Sequence of chain 1.A:
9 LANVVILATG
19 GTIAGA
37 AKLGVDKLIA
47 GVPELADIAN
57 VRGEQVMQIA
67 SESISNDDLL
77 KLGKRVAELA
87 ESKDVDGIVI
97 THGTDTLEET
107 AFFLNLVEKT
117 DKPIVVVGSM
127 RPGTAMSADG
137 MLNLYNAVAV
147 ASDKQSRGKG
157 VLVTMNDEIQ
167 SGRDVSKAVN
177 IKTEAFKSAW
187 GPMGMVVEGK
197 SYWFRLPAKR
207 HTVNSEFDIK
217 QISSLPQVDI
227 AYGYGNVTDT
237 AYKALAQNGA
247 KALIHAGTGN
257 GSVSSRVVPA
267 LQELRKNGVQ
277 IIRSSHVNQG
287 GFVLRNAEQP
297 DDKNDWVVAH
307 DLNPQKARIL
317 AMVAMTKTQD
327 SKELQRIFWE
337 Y

A protein and the small-molecule ligand that binds it are described below.
Small molecule (SMILES): N[C@@H](CC(=O)O)C(=O)O

Sequence of chain 1.B:
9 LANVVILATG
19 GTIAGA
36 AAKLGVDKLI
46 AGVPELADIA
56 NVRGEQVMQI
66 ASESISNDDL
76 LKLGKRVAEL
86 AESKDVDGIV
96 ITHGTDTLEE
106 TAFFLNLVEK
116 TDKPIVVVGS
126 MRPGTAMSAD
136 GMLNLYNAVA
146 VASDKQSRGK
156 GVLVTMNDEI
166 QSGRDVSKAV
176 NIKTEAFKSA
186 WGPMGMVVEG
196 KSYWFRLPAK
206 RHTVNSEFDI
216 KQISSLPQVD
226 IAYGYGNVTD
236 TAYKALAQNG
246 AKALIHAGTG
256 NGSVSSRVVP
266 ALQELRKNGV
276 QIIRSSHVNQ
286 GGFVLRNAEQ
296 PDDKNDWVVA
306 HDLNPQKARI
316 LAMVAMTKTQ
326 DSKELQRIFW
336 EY

Binding-site contacts:
Ligand atom C contacts residue ASP101 of chain 1.B at 3.9 Å.
Ligand atom CG contacts residue THR100 of chain 1.B at 3.0 Å.
Ligand atom OXT contacts residue ALA66 of chain 1.B at 3.4 Å.
Ligand atom OD1 contacts residue LYS173 of chain 1.B at 4.2 Å.
Ligand atom OD2 contacts residue THR20 of chain 1.B at 3.0 Å (h-bond).
Ligand atom CA contacts residue THR20 of chain 1.B at 3.6 Å.
Ligand atom CA contacts residue ASP101 of chain 1.B at 3.8 Å.
Ligand atom C contacts residue GLY19 of chain 1.B at 4.1 Å.
Ligand atom O contacts residue THR100 of chain 1.B at 3.2 Å (h-bond).
Ligand atom C contacts residue GLY99 of chain 1.B at 3.4 Å.
Ligand atom CG contacts residue GLY99 of chain 1.B at 4.1 Å.
Ligand atom OXT contacts residue SER67 of chain 1.B at 2.9 Å (h-bond).
Ligand atom OD2 contacts residue SER125 of chain 1.B at 4.0 Å.
Ligand atom O contacts residue ASP101 of chain 1.B at 3.0 Å (salt-bridge).
Ligand atom OXT contacts residue GLY19 of chain 1.B at 3.3 Å.
Ligand atom OD1 contacts residue THR100 of chain 1.B at 2.5 Å (h-bond).
Ligand atom O contacts residue SER67 of chain 1.B at 2.5 Å (h-bond).
Ligand atom CB contacts residue ASP101 of chain 1.B at 3.5 Å.
Ligand atom O contacts residue GLU68 of chain 1.B at 4.0 Å.
Ligand atom OD2 contacts residue GLY99 of chain 1.B at 3.0 Å.
Ligand atom OD2 contacts residue GLY19 of chain 1.B at 3.7 Å.
Ligand atom CB contacts residue GLU294 of chain 1.A at 3.7 Å.
Ligand atom OXT contacts residue GLY99 of chain 1.B at 3.3 Å.
Ligand atom N contacts residue ASP101 of chain 1.B at 3.0 Å (salt-bridge).
Ligand atom CB contacts residue THR20 of chain 1.B at 3.2 Å.
Ligand atom CA contacts residue GLU294 of chain 1.A at 3.7 Å.
Ligand atom N contacts residue GLU68 of chain 1.B at 3.0 Å (salt-bridge).
Ligand atom O contacts residue GLY99 of chain 1.B at 3.1 Å.
Ligand atom CG contacts residue SER125 of chain 1.B at 3.9 Å.
Ligand atom CB contacts residue THR100 of chain 1.B at 3.6 Å.
Ligand atom C contacts residue SER67 of chain 1.B at 3.5 Å.
Ligand atom CG contacts residue THR20 of chain 1.B at 2.9 Å.
Ligand atom OD1 contacts residue THR20 of chain 1.B at 3.2 Å (h-bond).
Ligand atom N contacts residue GLU294 of chain 1.A at 2.8 Å (salt-bridge).
Ligand atom C contacts residue GLU68 of chain 1.B at 3.7 Å.
Ligand atom OXT contacts residue GLU68 of chain 1.B at 3.9 Å.
Ligand atom OD2 contacts residue THR100 of chain 1.B at 2.8 Å (h-bond).
Ligand atom CA contacts residue GLU68 of chain 1.B at 4.0 Å.
Ligand atom C contacts residue THR100 of chain 1.B at 3.9 Å.
Ligand atom OD1 contacts residue SER125 of chain 1.B at 3.1 Å (h-bond).